Sequence of chain 1.G:
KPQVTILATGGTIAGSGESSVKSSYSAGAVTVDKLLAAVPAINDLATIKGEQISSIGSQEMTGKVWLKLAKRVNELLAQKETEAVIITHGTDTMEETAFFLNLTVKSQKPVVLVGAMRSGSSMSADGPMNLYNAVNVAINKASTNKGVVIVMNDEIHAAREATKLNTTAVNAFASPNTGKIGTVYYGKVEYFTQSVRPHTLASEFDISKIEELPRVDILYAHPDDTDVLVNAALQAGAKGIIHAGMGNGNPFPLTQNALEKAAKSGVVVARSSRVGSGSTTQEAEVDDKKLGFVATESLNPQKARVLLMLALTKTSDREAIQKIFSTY

This protein binds this small molecule.
Small molecule (SMILES): N[C@@H](CCC(=O)O)C(=O)O

Sequence of chain 1.H:
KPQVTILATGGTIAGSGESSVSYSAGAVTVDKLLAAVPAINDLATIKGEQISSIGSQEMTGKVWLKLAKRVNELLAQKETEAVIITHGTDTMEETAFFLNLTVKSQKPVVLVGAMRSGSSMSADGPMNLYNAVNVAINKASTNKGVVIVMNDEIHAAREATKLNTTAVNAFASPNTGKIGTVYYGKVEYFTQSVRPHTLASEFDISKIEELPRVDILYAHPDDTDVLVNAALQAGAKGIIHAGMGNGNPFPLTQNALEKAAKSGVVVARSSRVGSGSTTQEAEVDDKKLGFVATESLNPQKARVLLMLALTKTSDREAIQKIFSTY

Binding-site contacts:
Ligand atom OE2 contacts residue ALA118 of chain 1.H at 3.4 Å (h-bond).
Ligand atom O contacts residue THR93 of chain 1.H at 3.3 Å (h-bond).
Ligand atom C contacts residue GLY59 of chain 1.H at 4.4 Å.
Ligand atom CB contacts residue GLU287 of chain 1.G at 3.5 Å.
Ligand atom O contacts residue GLY92 of chain 1.H at 3.5 Å.
Ligand atom CD contacts residue THR93 of chain 1.H at 3.4 Å.
Ligand atom C contacts residue THR93 of chain 1.H at 4.1 Å.
Ligand atom OE1 contacts residue ASP94 of chain 1.H at 4.4 Å.
Ligand atom C contacts residue GLN61 of chain 1.H at 3.4 Å.
Ligand atom OE1 contacts residue ALA118 of chain 1.H at 3.6 Å.
Ligand atom OE2 contacts residue HIS91 of chain 1.H at 4.4 Å.
Ligand atom OXT contacts residue GLY59 of chain 1.H at 3.5 Å.
Ligand atom OE2 contacts residue GLY92 of chain 1.H at 3.2 Å.
Ligand atom CA contacts residue GLN61 of chain 1.H at 3.5 Å.
Ligand atom CA contacts residue ASP94 of chain 1.H at 3.9 Å.
Ligand atom O contacts residue ASP94 of chain 1.H at 3.2 Å (salt-bridge).
Ligand atom CD contacts residue GLY92 of chain 1.H at 4.2 Å.
Ligand atom N contacts residue ASP94 of chain 1.H at 2.9 Å (salt-bridge).
Ligand atom OXT contacts residue GLN61 of chain 1.H at 3.6 Å (h-bond).
Ligand atom C contacts residue SER60 of chain 1.H at 3.6 Å.
Ligand atom N contacts residue GLU287 of chain 1.G at 3.0 Å (salt-bridge).
Ligand atom OE1 contacts residue THR93 of chain 1.H at 2.9 Å (h-bond).
Ligand atom O contacts residue SER60 of chain 1.H at 2.8 Å (h-bond).
Ligand atom CA contacts residue GLU287 of chain 1.G at 3.4 Å.
Ligand atom OXT contacts residue SER60 of chain 1.H at 3.0 Å (h-bond).
Ligand atom OE1 contacts residue LYS166 of chain 1.H at 4.3 Å.
Ligand atom CG contacts residue ALA118 of chain 1.H at 4.5 Å (hydrophobic).
Ligand atom O contacts residue GLN61 of chain 1.H at 3.9 Å.
Ligand atom CD contacts residue ALA118 of chain 1.H at 3.6 Å (hydrophobic).
Ligand atom C contacts residue GLY92 of chain 1.H at 3.8 Å.
Ligand atom C contacts residue ASP94 of chain 1.H at 4.0 Å.
Ligand atom OXT contacts residue GLY92 of chain 1.H at 3.4 Å.
Ligand atom OE2 contacts residue THR93 of chain 1.H at 2.7 Å (h-bond).
Ligand atom N contacts residue ASN252 of chain 1.G at 3.7 Å.
Ligand atom N contacts residue GLN61 of chain 1.H at 4.0 Å.
Ligand atom OXT contacts residue THR93 of chain 1.H at 4.4 Å.